Sequence of chain 16.A:
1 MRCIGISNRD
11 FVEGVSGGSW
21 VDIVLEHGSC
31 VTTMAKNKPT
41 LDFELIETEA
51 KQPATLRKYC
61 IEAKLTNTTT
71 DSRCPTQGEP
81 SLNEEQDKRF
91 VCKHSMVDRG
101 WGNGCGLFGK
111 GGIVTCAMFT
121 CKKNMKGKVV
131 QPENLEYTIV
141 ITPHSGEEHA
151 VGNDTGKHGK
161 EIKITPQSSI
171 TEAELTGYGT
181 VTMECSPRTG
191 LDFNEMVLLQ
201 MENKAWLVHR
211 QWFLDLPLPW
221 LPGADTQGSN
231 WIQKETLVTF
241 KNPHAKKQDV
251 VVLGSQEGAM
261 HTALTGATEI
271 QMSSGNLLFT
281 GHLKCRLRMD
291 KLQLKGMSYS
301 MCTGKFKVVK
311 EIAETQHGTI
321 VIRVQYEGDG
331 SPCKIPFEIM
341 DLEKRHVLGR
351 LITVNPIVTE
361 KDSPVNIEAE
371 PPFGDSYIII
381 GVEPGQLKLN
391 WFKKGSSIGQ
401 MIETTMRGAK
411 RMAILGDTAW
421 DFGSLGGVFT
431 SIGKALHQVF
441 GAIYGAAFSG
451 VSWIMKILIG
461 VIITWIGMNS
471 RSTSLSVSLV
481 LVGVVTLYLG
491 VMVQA

Binding-site contacts:
Ligand atom O5 contacts residue ASN153 of chain 11.A at 2.2 Å (h-bond).
Ligand atom O6 contacts residue HIS158 of chain 11.A at 4.2 Å.
Ligand atom C4 contacts residue ASN153 of chain 11.A at 4.2 Å.
Ligand atom C3 contacts residue ASN153 of chain 11.A at 3.9 Å.
Ligand atom C5 contacts residue THR155 of chain 11.A at 4.0 Å.
Ligand atom C6 contacts residue HIS149 of chain 11.A at 4.3 Å.
Ligand atom C7 contacts residue HIS149 of chain 11.A at 4.3 Å.
Ligand atom C3 contacts residue HIS149 of chain 11.A at 4.0 Å.
Ligand atom C8 contacts residue ASN153 of chain 11.A at 4.4 Å.
Ligand atom C5 contacts residue HIS149 of chain 11.A at 3.6 Å.
Ligand atom C1 contacts residue THR155 of chain 11.A at 3.3 Å.
Ligand atom C2 contacts residue HIS149 of chain 11.A at 3.5 Å.
Ligand atom C6 contacts residue HIS158 of chain 11.A at 4.2 Å.
Ligand atom C1 contacts residue HIS158 of chain 11.A at 4.1 Å.
Ligand atom N2 contacts residue ASN153 of chain 11.A at 3.1 Å (h-bond).
Ligand atom O5 contacts residue GLY156 of chain 11.A at 4.2 Å.
Ligand atom C7 contacts residue ASN153 of chain 11.A at 4.1 Å.
Ligand atom C2 contacts residue ASN153 of chain 11.A at 2.6 Å.
Ligand atom C5 contacts residue GLY156 of chain 11.A at 4.3 Å.
Ligand atom O7 contacts residue HIS149 of chain 11.A at 3.3 Å.
Ligand atom O5 contacts residue HIS149 of chain 11.A at 3.6 Å.
Ligand atom C1 contacts residue ASN153 of chain 11.A at 1.4 Å.
Ligand atom O6 contacts residue HIS149 of chain 11.A at 3.2 Å.
Ligand atom C6 contacts residue GLY156 of chain 11.A at 4.0 Å.
Ligand atom C8 contacts residue GLY102 of chain 16.A at 3.6 Å.
Ligand atom O5 contacts residue THR155 of chain 11.A at 3.4 Å (h-bond).
Ligand atom O5 contacts residue HIS158 of chain 11.A at 3.4 Å.
Ligand atom C4 contacts residue HIS149 of chain 11.A at 3.4 Å.
Ligand atom C5 contacts residue ASN153 of chain 11.A at 3.6 Å.
Ligand atom O3 contacts residue HIS149 of chain 11.A at 4.0 Å.
Ligand atom C5 contacts residue HIS158 of chain 11.A at 4.4 Å.
Ligand atom O4 contacts residue HIS149 of chain 11.A at 4.3 Å.
Ligand atom N2 contacts residue HIS149 of chain 11.A at 4.3 Å.
Ligand atom C1 contacts residue HIS149 of chain 11.A at 3.5 Å.

The small molecule below binds the protein below.
Small molecule (SMILES): CC(=O)N[C@H]1[C@H](O[C@H]2[C@H](O)[C@@H](NC(C)=O)CO[C@@H]2CO)O[C@H](CO)[C@@H](O)[C@@H]1O

Sequence of chain 11.A:
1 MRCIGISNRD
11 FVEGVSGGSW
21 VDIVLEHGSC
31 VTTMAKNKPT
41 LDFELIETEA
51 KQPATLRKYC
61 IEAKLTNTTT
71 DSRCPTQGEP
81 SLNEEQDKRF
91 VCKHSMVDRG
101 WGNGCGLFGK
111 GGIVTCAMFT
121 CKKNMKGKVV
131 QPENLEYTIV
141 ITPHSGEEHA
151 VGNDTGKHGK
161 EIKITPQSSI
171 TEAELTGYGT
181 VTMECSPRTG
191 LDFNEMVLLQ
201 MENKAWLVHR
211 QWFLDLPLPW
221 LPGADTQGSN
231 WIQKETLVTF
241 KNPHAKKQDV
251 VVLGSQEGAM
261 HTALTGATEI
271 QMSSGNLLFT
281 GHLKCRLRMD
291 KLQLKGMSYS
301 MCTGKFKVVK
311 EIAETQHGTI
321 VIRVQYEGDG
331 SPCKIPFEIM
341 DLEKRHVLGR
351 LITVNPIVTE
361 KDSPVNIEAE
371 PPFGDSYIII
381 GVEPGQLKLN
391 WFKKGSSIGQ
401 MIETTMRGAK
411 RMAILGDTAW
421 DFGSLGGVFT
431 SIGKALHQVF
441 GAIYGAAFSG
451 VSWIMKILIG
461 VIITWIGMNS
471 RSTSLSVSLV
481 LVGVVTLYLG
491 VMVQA